Sequence of chain 2.A:
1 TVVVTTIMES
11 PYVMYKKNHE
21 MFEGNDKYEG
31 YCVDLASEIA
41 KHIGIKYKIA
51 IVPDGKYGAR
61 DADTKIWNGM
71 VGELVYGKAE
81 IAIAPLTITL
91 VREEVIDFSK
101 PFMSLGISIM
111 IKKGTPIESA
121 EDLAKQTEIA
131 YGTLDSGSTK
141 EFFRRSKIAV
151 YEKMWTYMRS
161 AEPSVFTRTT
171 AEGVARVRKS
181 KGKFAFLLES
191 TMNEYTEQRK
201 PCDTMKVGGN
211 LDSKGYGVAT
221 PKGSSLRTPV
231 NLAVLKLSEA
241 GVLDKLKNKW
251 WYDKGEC

Binding-site contacts:
Ligand atom CA contacts residue SER138 of chain 2.A at 3.8 Å.
Ligand atom CB1 contacts residue GLU189 of chain 2.A at 3.5 Å.
Ligand atom O contacts residue ARG92 of chain 2.A at 2.9 Å (salt-bridge).
Ligand atom C contacts residue ARG92 of chain 2.A at 3.6 Å.
Ligand atom N contacts residue THR87 of chain 2.A at 3.4 Å (h-bond).
Ligand atom N contacts residue GLU189 of chain 2.A at 2.9 Å (salt-bridge).
Ligand atom OD2 contacts residue SER136 of chain 2.A at 4.0 Å.
Ligand atom CD1 contacts residue TYR57 of chain 2.A at 3.4 Å (hydrophobic).
Ligand atom N contacts residue TYR57 of chain 2.A at 4.0 Å.
Ligand atom CB contacts residue GLU189 of chain 2.A at 4.0 Å.
Ligand atom CG contacts residue TYR57 of chain 2.A at 3.5 Å (hydrophobic).
Ligand atom CD1 contacts residue GLU9 of chain 2.A at 3.5 Å.
Ligand atom O contacts residue TYR57 of chain 2.A at 3.5 Å.
Ligand atom CG1 contacts residue THR139 of chain 2.A at 3.5 Å.
Ligand atom CD contacts residue GLU189 of chain 2.A at 3.5 Å.
Ligand atom O contacts residue PRO85 of chain 2.A at 3.6 Å.
Ligand atom N contacts residue PRO85 of chain 2.A at 2.8 Å (h-bond).
Ligand atom C contacts residue SER138 of chain 2.A at 3.7 Å.
Ligand atom CD2 contacts residue SER136 of chain 2.A at 3.8 Å.
Ligand atom CD contacts residue PRO85 of chain 2.A at 3.2 Å (hydrophobic).
Ligand atom CG2 contacts residue TYR57 of chain 2.A at 3.4 Å (hydrophobic).
Ligand atom CD2 contacts residue TYR57 of chain 2.A at 3.7 Å (hydrophobic).
Ligand atom CD1 contacts residue MET192 of chain 2.A at 4.0 Å (hydrophobic).
Ligand atom CA contacts residue GLU189 of chain 2.A at 3.4 Å.
Ligand atom CD contacts residue MET192 of chain 2.A at 4.0 Å (hydrophobic).
Ligand atom OD1 contacts residue GLU189 of chain 2.A at 3.7 Å.
Ligand atom OD1 contacts residue THR139 of chain 2.A at 2.7 Å (h-bond).
Ligand atom O contacts residue LEU86 of chain 2.A at 3.9 Å.
Ligand atom OXT contacts residue SER138 of chain 2.A at 3.0 Å (h-bond).
Ligand atom OD2 contacts residue THR139 of chain 2.A at 3.4 Å (h-bond).
Ligand atom OXT contacts residue ARG92 of chain 2.A at 3.1 Å (salt-bridge).
Ligand atom OXT contacts residue GLY137 of chain 2.A at 3.4 Å.
Ligand atom CG1 contacts residue GLU189 of chain 2.A at 4.0 Å.
Ligand atom CD contacts residue TYR57 of chain 2.A at 3.3 Å (hydrophobic).
Ligand atom CA contacts residue THR87 of chain 2.A at 3.4 Å.
Ligand atom O contacts residue THR87 of chain 2.A at 3.3 Å (h-bond).
Ligand atom OD2 contacts residue GLY137 of chain 2.A at 3.4 Å.
Ligand atom C contacts residue THR87 of chain 2.A at 3.5 Å.
Ligand atom CD1 contacts residue THR170 of chain 2.A at 4.0 Å.
Ligand atom OD2 contacts residue SER138 of chain 2.A at 3.2 Å (h-bond).

This protein binds this small molecule.
Small molecule (SMILES): C=C(C)[C@H]1CN[C@H](C(=O)O)[C@H]1CC(=O)O